Sequence of chain 1.E:
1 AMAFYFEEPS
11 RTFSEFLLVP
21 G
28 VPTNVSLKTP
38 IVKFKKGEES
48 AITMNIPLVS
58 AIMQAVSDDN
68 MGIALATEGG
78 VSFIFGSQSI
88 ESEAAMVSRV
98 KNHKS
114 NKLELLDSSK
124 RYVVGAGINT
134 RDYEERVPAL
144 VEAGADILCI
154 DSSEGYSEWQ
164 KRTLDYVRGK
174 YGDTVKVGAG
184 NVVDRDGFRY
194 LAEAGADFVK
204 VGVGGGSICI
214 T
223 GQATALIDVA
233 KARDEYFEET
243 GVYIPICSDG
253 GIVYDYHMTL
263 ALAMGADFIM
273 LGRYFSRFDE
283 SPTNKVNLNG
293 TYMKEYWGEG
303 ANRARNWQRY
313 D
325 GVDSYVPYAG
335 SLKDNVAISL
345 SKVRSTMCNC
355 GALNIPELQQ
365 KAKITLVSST

Binding-site contacts:
Ligand atom O1P contacts residue TYR298 of chain 1.E at 3.5 Å (h-bond).
Ligand atom C5 contacts residue ILE213 of chain 1.E at 3.4 Å (hydrophobic).
Ligand atom C6 contacts residue ILE213 of chain 1.E at 3.8 Å (hydrophobic).
Ligand atom O2P contacts residue GLY274 of chain 1.E at 3.1 Å (h-bond).
Ligand atom C5' contacts residue GLY274 of chain 1.E at 3.8 Å.
Ligand atom N3 contacts residue ILE213 of chain 1.E at 3.7 Å.
Ligand atom N1 contacts residue ILE213 of chain 1.E at 3.8 Å.
Ligand atom O3' contacts residue MET272 of chain 1.E at 3.2 Å.
Ligand atom N7 contacts residue GLY300 of chain 1.E at 3.6 Å.
Ligand atom C3' contacts residue ASP251 of chain 1.E at 3.5 Å.
Ligand atom N1 contacts residue ILE211 of chain 1.E at 2.5 Å (h-bond).
Ligand atom O3' contacts residue ALA58 of chain 1.E at 3.2 Å.
Ligand atom C6 contacts residue GLU301 of chain 1.E at 3.8 Å.
Ligand atom O6 contacts residue GLU301 of chain 1.E at 3.4 Å (salt-bridge).
Ligand atom O6 contacts residue GLY300 of chain 1.E at 3.3 Å.
Ligand atom C2 contacts residue GLY209 of chain 1.E at 3.6 Å.
Ligand atom O5' contacts residue GLY252 of chain 1.E at 3.2 Å.
Ligand atom O3P contacts residue GLY252 of chain 1.E at 3.5 Å.
Ligand atom O2P contacts residue ARG275 of chain 1.E at 3.5 Å (salt-bridge).
Ligand atom C6 contacts residue ILE211 of chain 1.E at 3.8 Å (hydrophobic).
Ligand atom O2' contacts residue GLY208 of chain 1.E at 3.5 Å.
Ligand atom C2 contacts residue ILE211 of chain 1.E at 2.9 Å (hydrophobic).
Ligand atom P contacts residue GLY274 of chain 1.E at 3.8 Å.
Ligand atom C2' contacts residue ASP251 of chain 1.E at 3.7 Å.
Ligand atom C6 contacts residue GLY302 of chain 1.E at 3.6 Å.
Ligand atom N3 contacts residue GLY208 of chain 1.E at 3.1 Å (h-bond).
Ligand atom N7 contacts residue ILE213 of chain 1.E at 3.8 Å.
Ligand atom C4 contacts residue ILE213 of chain 1.E at 3.5 Å (hydrophobic).
Ligand atom O2' contacts residue ASP251 of chain 1.E at 2.4 Å (salt-bridge).
Ligand atom O3P contacts residue ARG275 of chain 1.E at 3.5 Å (salt-bridge).
Ligand atom O6 contacts residue GLY302 of chain 1.E at 3.1 Å (h-bond).
Ligand atom C2 contacts residue GLY208 of chain 1.E at 3.7 Å.
Ligand atom C3' contacts residue MET60 of chain 1.E at 3.8 Å (hydrophobic).
Ligand atom O3' contacts residue ASP251 of chain 1.E at 2.8 Å (salt-bridge).
Ligand atom N1 contacts residue GLY302 of chain 1.E at 3.7 Å.
Ligand atom C4' contacts residue ASP251 of chain 1.E at 3.5 Å.
Ligand atom O1P contacts residue ARG275 of chain 1.E at 3.1 Å (salt-bridge).
Ligand atom C2 contacts residue ILE213 of chain 1.E at 3.6 Å (hydrophobic).
Ligand atom O5' contacts residue GLY274 of chain 1.E at 3.5 Å (h-bond).
Ligand atom O3P contacts residue GLY253 of chain 1.E at 3.1 Å (h-bond).

The protein below binds the small molecule below.
Small molecule (SMILES): O=c1[nH]cnc2c1ncn2[C@@H]1O[C@H](COP(=O)(O)O)[C@@H](O)[C@H]1O